Binding-site contacts:
Ligand atom C3 contacts residue ASN188 of chain 19.E at 3.9 Å.
Ligand atom C5 contacts residue ASN188 of chain 19.E at 3.6 Å.
Ligand atom O5 contacts residue ASN188 of chain 19.E at 2.3 Å (h-bond).
Ligand atom O6 contacts residue ASN188 of chain 19.E at 4.5 Å.
Ligand atom C1 contacts residue ASN188 of chain 19.E at 1.4 Å.
Ligand atom C7 contacts residue ASN188 of chain 19.E at 3.9 Å.
Ligand atom C4 contacts residue ASN188 of chain 19.E at 4.2 Å.
Ligand atom O7 contacts residue ASN188 of chain 19.E at 4.2 Å.
Ligand atom C2 contacts residue ASN188 of chain 19.E at 2.6 Å.
Ligand atom N2 contacts residue ASN188 of chain 19.E at 3.1 Å (h-bond).

The protein below binds the small molecule below.
Small molecule (SMILES): CC(=O)N[C@H]1[C@H](O[C@H]2[C@H](O)[C@@H](NC(C)=O)CO[C@@H]2CO)O[C@H](CO)[C@@H](O)[C@@H]1O

Sequence of chain 19.E:
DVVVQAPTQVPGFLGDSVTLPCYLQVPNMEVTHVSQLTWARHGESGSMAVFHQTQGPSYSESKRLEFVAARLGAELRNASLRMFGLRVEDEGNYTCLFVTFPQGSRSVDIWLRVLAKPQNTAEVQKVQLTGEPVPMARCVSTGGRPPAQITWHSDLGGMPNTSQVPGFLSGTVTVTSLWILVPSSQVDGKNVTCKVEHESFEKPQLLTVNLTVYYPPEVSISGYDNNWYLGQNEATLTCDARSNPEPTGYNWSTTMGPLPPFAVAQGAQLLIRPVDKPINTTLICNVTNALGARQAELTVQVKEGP